Sequence of chain 1.A:
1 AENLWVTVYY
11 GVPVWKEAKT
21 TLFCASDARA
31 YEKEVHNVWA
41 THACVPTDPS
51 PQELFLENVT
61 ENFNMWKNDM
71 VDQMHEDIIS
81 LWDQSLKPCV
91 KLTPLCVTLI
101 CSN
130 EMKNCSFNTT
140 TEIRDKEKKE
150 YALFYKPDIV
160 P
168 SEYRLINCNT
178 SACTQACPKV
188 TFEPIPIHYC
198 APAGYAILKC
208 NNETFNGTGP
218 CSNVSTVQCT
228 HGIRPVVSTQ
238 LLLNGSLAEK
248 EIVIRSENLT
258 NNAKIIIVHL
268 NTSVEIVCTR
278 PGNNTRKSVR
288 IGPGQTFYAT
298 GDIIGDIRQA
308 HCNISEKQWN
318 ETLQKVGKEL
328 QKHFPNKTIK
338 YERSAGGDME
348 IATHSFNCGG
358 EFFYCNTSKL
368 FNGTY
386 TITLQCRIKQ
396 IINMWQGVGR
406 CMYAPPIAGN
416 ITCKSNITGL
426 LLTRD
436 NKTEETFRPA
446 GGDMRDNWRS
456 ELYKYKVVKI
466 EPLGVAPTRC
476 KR

A small-molecule ligand and the protein it binds are described below.
Small molecule (SMILES): CC(=O)N[C@@H]1[C@@H](O)[C@H](O)[C@@H](CO)O[C@H]1O

Binding-site contacts:
Ligand atom O5 contacts residue TYR150 of chain 1.A at 4.3 Å.
Ligand atom C1 contacts residue ASN133 of chain 1.A at 1.4 Å.
Ligand atom C3 contacts residue ASN133 of chain 1.A at 3.8 Å.
Ligand atom C3 contacts residue TYR150 of chain 1.A at 3.9 Å (hydrophobic).
Ligand atom O6 contacts residue SER135 of chain 1.A at 4.3 Å.
Ligand atom C4 contacts residue ASN133 of chain 1.A at 4.2 Å.
Ligand atom C7 contacts residue ASN133 of chain 1.A at 3.2 Å.
Ligand atom C5 contacts residue TYR150 of chain 1.A at 4.0 Å (hydrophobic).
Ligand atom C2 contacts residue ASN133 of chain 1.A at 2.5 Å.
Ligand atom O6 contacts residue TYR150 of chain 1.A at 3.9 Å.
Ligand atom C1 contacts residue TYR150 of chain 1.A at 3.8 Å (hydrophobic).
Ligand atom C5 contacts residue ASN133 of chain 1.A at 3.7 Å.
Ligand atom N2 contacts residue ASN133 of chain 1.A at 2.9 Å (h-bond).
Ligand atom O5 contacts residue ASN133 of chain 1.A at 2.4 Å (h-bond).
Ligand atom O7 contacts residue ASN133 of chain 1.A at 3.0 Å (h-bond).
Ligand atom C7 contacts residue LEU152 of chain 1.A at 4.5 Å (hydrophobic).
Ligand atom C2 contacts residue TYR150 of chain 1.A at 4.3 Å (hydrophobic).
Ligand atom C8 contacts residue ASN133 of chain 1.A at 4.4 Å.
Ligand atom N2 contacts residue TYR150 of chain 1.A at 4.3 Å.
Ligand atom C8 contacts residue LEU152 of chain 1.A at 4.0 Å (hydrophobic).
Ligand atom C8 contacts residue ASP299 of chain 1.A at 4.1 Å.